Binding-site contacts:
Ligand atom C7 contacts residue LEU52 of chain 1.A at 3.9 Å (hydrophobic).
Ligand atom C6 contacts residue LEU52 of chain 1.A at 3.8 Å (hydrophobic).
Ligand atom O1 contacts residue ALA73 of chain 1.A at 3.5 Å.
Ligand atom O contacts residue LEU176 of chain 1.A at 3.3 Å.
Ligand atom C5 contacts residue VAL60 of chain 1.A at 4.1 Å (hydrophobic).
Ligand atom C3 contacts residue VAL60 of chain 1.A at 4.0 Å (hydrophobic).
Ligand atom C4 contacts residue VAL60 of chain 1.A at 3.8 Å (hydrophobic).
Ligand atom C contacts residue MET123 of chain 1.A at 3.9 Å (hydrophobic).
Ligand atom C8 contacts residue GLY53 of chain 1.A at 4.1 Å.
Ligand atom C6 contacts residue PHE330 of chain 1.A at 3.5 Å (hydrophobic).
Ligand atom C1 contacts residue LEU176 of chain 1.A at 3.3 Å (hydrophobic).
Ligand atom C2 contacts residue LEU176 of chain 1.A at 3.7 Å (hydrophobic).
Ligand atom C contacts residue LEU176 of chain 1.A at 3.6 Å (hydrophobic).
Ligand atom C2 contacts residue ALA73 of chain 1.A at 4.0 Å (hydrophobic).
Ligand atom C6 contacts residue VAL60 of chain 1.A at 4.2 Å (hydrophobic).
Ligand atom N contacts residue GLY53 of chain 1.A at 4.4 Å.
Ligand atom N contacts residue LEU52 of chain 1.A at 3.5 Å (h-bond).
Ligand atom C contacts residue VAL107 of chain 1.A at 3.4 Å (hydrophobic).
Ligand atom C7 contacts residue VAL60 of chain 1.A at 4.3 Å (hydrophobic).
Ligand atom C2 contacts residue VAL60 of chain 1.A at 4.2 Å (hydrophobic).
Ligand atom O1 contacts residue GLU124 of chain 1.A at 4.0 Å.
Ligand atom C8 contacts residue GLU130 of chain 1.A at 3.8 Å.
Ligand atom N contacts residue GLU130 of chain 1.A at 2.6 Å (salt-bridge).
Ligand atom C8 contacts residue VAL60 of chain 1.A at 4.4 Å (hydrophobic).
Ligand atom C1 contacts residue ALA73 of chain 1.A at 3.4 Å (hydrophobic).
Ligand atom C contacts residue GLU124 of chain 1.A at 2.7 Å.
Ligand atom C3 contacts residue LEU176 of chain 1.A at 4.1 Å (hydrophobic).
Ligand atom O1 contacts residue TYR125 of chain 1.A at 3.5 Å.
Ligand atom C8 contacts residue LEU52 of chain 1.A at 3.8 Å (hydrophobic).
Ligand atom C contacts residue VAL126 of chain 1.A at 4.2 Å (hydrophobic).
Ligand atom O1 contacts residue LEU176 of chain 1.A at 3.6 Å.
Ligand atom C contacts residue ALA73 of chain 1.A at 3.9 Å (hydrophobic).
Ligand atom C3 contacts residue THR186 of chain 1.A at 3.9 Å.
Ligand atom O contacts residue GLU124 of chain 1.A at 3.9 Å.
Ligand atom C contacts residue THR186 of chain 1.A at 4.2 Å.
Ligand atom N contacts residue PHE330 of chain 1.A at 4.4 Å.
Ligand atom C7 contacts residue PHE330 of chain 1.A at 3.6 Å (hydrophobic).
Ligand atom O1 contacts residue VAL126 of chain 1.A at 3.4 Å (h-bond).
Ligand atom O contacts residue ALA73 of chain 1.A at 3.6 Å.
Ligand atom O contacts residue THR186 of chain 1.A at 3.7 Å.

The small molecule below binds the protein below.
Small molecule (SMILES): COC(=O)c1ccc(C[NH3+])cc1

Sequence of chain 1.A:
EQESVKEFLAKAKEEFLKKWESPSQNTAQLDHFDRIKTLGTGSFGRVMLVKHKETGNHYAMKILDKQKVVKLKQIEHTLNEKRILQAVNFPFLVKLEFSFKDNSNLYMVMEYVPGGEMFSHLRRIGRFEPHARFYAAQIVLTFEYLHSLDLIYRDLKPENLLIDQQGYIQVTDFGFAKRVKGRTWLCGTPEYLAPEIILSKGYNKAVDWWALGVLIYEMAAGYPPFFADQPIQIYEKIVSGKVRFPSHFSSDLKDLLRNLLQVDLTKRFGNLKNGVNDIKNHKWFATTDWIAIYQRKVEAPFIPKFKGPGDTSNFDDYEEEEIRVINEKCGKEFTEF